The protein below binds the small molecule below.
Small molecule (SMILES): C[C@@H]1CN1C1=CC(=O)c2c(c(CO)c(-c3ccccc3)n2C)C1=O

Sequence of chain 1.A:
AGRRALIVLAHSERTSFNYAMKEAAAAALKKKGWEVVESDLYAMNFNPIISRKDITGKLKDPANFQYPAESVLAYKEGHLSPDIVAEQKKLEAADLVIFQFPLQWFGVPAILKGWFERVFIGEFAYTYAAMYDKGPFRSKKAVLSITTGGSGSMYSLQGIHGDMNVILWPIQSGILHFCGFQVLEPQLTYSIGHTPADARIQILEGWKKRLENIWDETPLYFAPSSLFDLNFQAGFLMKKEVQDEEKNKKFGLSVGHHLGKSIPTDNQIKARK

Binding-site contacts:
Ligand atom C40 contacts residue HIS194 of chain 1.C at 3.4 Å.
Ligand atom C1 contacts residue FAD1 of chain 1.I at 4.0 Å.
Ligand atom O34 contacts residue FAD1 of chain 1.I at 3.4 Å.
Ligand atom N7 contacts residue GLY150 of chain 1.C at 3.9 Å.
Ligand atom C14 contacts residue FAD1 of chain 1.I at 3.4 Å.
Ligand atom N7 contacts residue GLY149 of chain 1.C at 3.8 Å.
Ligand atom C17 contacts residue TYR126 of chain 1.A at 3.2 Å (hydrophobic).
Ligand atom O11 contacts residue MET154 of chain 1.C at 3.5 Å.
Ligand atom C8 contacts residue GLY149 of chain 1.C at 3.9 Å.
Ligand atom C33 contacts residue TYR128 of chain 1.A at 3.0 Å (hydrophobic).
Ligand atom C3 contacts residue GLY150 of chain 1.C at 4.0 Å.
Ligand atom C13 contacts residue PHE178 of chain 1.A at 3.6 Å (hydrophobic).
Ligand atom C4 contacts residue TYR128 of chain 1.A at 3.5 Å (hydrophobic).
Ligand atom C6 contacts residue FAD1 of chain 1.I at 3.7 Å.
Ligand atom N12 contacts residue FAD1 of chain 1.I at 3.0 Å.
Ligand atom C17 contacts residue PHE178 of chain 1.A at 3.3 Å (hydrophobic).
Ligand atom C1 contacts residue HIS161 of chain 1.C at 3.6 Å.
Ligand atom C5 contacts residue FAD1 of chain 1.I at 3.6 Å.
Ligand atom C13 contacts residue PHE106 of chain 1.C at 3.4 Å (hydrophobic).
Ligand atom C25 contacts residue PHE232 of chain 1.A at 4.0 Å (hydrophobic).
Ligand atom O34 contacts residue GLY149 of chain 1.C at 3.8 Å.
Ligand atom C25 contacts residue GLY150 of chain 1.C at 3.8 Å.
Ligand atom C9 contacts residue TYR128 of chain 1.A at 3.2 Å (hydrophobic).
Ligand atom N7 contacts residue TYR128 of chain 1.A at 3.7 Å.
Ligand atom O11 contacts residue HIS161 of chain 1.C at 2.9 Å (h-bond).
Ligand atom C32 contacts residue GLY149 of chain 1.C at 3.9 Å.
Ligand atom C25 contacts residue MET154 of chain 1.C at 4.0 Å (hydrophobic).
Ligand atom C14 contacts residue TRP105 of chain 1.C at 3.9 Å (hydrophobic).
Ligand atom C38 contacts residue GLY149 of chain 1.C at 3.9 Å.
Ligand atom C17 contacts residue TRP105 of chain 1.C at 3.7 Å (hydrophobic).
Ligand atom C8 contacts residue TYR128 of chain 1.A at 3.7 Å (hydrophobic).
Ligand atom C2 contacts residue HIS161 of chain 1.C at 3.6 Å.
Ligand atom C14 contacts residue PHE178 of chain 1.A at 4.0 Å (hydrophobic).
Ligand atom C25 contacts residue GLY149 of chain 1.C at 3.9 Å.
Ligand atom C13 contacts residue FAD1 of chain 1.I at 3.2 Å.
Ligand atom C13 contacts residue TRP105 of chain 1.C at 3.8 Å (hydrophobic).
Ligand atom O10 contacts residue FAD1 of chain 1.I at 3.2 Å.
Ligand atom O11 contacts residue GLY150 of chain 1.C at 4.0 Å.
Ligand atom C39 contacts residue HIS194 of chain 1.C at 3.2 Å.
Ligand atom C3 contacts residue TYR128 of chain 1.A at 3.5 Å (hydrophobic).

Sequence of chain 1.C:
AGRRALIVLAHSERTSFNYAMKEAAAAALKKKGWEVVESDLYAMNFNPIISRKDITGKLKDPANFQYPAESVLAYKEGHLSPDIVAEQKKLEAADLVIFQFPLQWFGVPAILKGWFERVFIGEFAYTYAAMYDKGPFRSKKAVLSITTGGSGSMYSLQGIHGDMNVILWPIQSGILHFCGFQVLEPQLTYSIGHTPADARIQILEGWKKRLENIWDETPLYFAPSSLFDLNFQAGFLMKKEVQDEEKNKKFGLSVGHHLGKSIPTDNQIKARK